Sequence of chain 1.C:
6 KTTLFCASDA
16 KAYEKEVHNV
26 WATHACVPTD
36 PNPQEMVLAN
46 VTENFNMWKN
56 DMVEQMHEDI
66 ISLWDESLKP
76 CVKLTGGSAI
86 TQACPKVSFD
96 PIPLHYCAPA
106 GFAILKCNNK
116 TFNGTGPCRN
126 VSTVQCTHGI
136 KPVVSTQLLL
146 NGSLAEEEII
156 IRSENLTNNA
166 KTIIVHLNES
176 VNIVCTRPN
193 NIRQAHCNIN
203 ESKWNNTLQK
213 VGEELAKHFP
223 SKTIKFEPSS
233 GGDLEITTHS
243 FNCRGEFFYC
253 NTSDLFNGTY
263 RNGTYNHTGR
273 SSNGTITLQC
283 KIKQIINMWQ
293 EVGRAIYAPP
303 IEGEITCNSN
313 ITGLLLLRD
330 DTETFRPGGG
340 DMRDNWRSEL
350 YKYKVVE

The protein below binds the small molecule below.
Small molecule (SMILES): CC(=O)N[C@@H]1[C@@H](O)[C@H](O)[C@@H](CO)O[C@H]1O

Binding-site contacts:
Ligand atom O6 contacts residue GLY121 of chain 1.C at 4.2 Å.
Ligand atom C2 contacts residue ASN118 of chain 1.C at 2.4 Å.
Ligand atom C7 contacts residue ILE156 of chain 1.C at 4.3 Å (hydrophobic).
Ligand atom O5 contacts residue THR120 of chain 1.C at 3.9 Å.
Ligand atom O5 contacts residue ASN118 of chain 1.C at 2.4 Å (h-bond).
Ligand atom C1 contacts residue THR120 of chain 1.C at 4.2 Å.
Ligand atom C7 contacts residue ASN118 of chain 1.C at 3.1 Å.
Ligand atom O6 contacts residue THR120 of chain 1.C at 3.3 Å (h-bond).
Ligand atom O6 contacts residue PRO122 of chain 1.C at 3.7 Å.
Ligand atom C1 contacts residue ASN118 of chain 1.C at 1.4 Å.
Ligand atom C5 contacts residue ASN118 of chain 1.C at 3.6 Å.
Ligand atom C8 contacts residue ASN118 of chain 1.C at 4.3 Å.
Ligand atom O7 contacts residue ASN118 of chain 1.C at 3.1 Å (h-bond).
Ligand atom C4 contacts residue ASN118 of chain 1.C at 4.2 Å.
Ligand atom C8 contacts residue SER158 of chain 1.C at 3.7 Å.
Ligand atom C3 contacts residue ASN118 of chain 1.C at 3.8 Å.
Ligand atom C8 contacts residue LEU161 of chain 1.C at 3.7 Å (hydrophobic).
Ligand atom C8 contacts residue ARG157 of chain 1.C at 4.4 Å.
Ligand atom O7 contacts residue HIS220 of chain 1.C at 3.6 Å (h-bond).
Ligand atom O7 contacts residue ILE156 of chain 1.C at 4.1 Å.
Ligand atom C5 contacts residue THR120 of chain 1.C at 4.0 Å.
Ligand atom N2 contacts residue ASN118 of chain 1.C at 2.8 Å (h-bond).
Ligand atom C7 contacts residue LEU161 of chain 1.C at 4.4 Å (hydrophobic).
Ligand atom C8 contacts residue ILE156 of chain 1.C at 4.0 Å (hydrophobic).
Ligand atom C6 contacts residue THR120 of chain 1.C at 4.2 Å.